Sequence of chain 1.B:
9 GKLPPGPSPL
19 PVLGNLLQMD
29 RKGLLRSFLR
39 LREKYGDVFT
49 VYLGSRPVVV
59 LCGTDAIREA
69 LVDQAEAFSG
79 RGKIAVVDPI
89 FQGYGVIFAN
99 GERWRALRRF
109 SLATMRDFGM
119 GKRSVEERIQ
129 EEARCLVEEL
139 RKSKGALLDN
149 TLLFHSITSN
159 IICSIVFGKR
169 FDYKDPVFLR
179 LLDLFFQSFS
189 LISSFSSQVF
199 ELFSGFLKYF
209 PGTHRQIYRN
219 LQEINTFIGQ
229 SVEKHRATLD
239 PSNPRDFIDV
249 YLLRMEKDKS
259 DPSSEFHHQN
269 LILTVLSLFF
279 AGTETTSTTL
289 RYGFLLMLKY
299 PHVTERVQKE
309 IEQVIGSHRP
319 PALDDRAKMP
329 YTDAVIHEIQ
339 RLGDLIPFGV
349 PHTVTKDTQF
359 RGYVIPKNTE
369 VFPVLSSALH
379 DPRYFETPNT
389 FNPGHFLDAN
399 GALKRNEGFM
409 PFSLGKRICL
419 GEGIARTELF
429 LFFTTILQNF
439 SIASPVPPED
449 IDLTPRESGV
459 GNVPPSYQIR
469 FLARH

Binding-site contacts:
Ligand atom C1 contacts residue GLU282 of chain 1.B at 4.0 Å.
Ligand atom C11 contacts residue ILE190 of chain 1.B at 4.3 Å (hydrophobic).
Ligand atom C1 contacts residue ALA279 of chain 1.B at 4.3 Å (hydrophobic).
Ligand atom C3 contacts residue THR283 of chain 1.B at 3.7 Å.
Ligand atom C8 contacts residue PHE278 of chain 1.B at 3.7 Å (hydrophobic).
Ligand atom C7 contacts residue PHE278 of chain 1.B at 3.3 Å (hydrophobic).
Ligand atom C10 contacts residue PHE96 of chain 1.B at 3.7 Å (hydrophobic).
Ligand atom C3 contacts residue GLU282 of chain 1.B at 4.3 Å.
Ligand atom C12 contacts residue PHE278 of chain 1.B at 3.4 Å (hydrophobic).
Ligand atom C10 contacts residue ILE95 of chain 1.B at 4.2 Å (hydrophobic).
Ligand atom O1 contacts residue THR283 of chain 1.B at 2.2 Å (h-bond).
Ligand atom O1 contacts residue GLU282 of chain 1.B at 4.3 Å.
Ligand atom O1 contacts residue ALA279 of chain 1.B at 3.4 Å (h-bond).
Ligand atom C1 contacts residue THR283 of chain 1.B at 1.3 Å.
Ligand atom C6 contacts residue PHE278 of chain 1.B at 4.4 Å (hydrophobic).
Ligand atom C2 contacts residue THR283 of chain 1.B at 2.5 Å.
Ligand atom C4 contacts residue THR283 of chain 1.B at 4.3 Å.
Ligand atom C2 contacts residue GLU282 of chain 1.B at 3.5 Å.
Ligand atom C8 contacts residue PHE187 of chain 1.B at 3.8 Å (hydrophobic).
Ligand atom C2 contacts residue PHE187 of chain 1.B at 3.3 Å (hydrophobic).
Ligand atom C4 contacts residue ILE344 of chain 1.B at 4.5 Å (hydrophobic).
Ligand atom C8 contacts residue GLU282 of chain 1.B at 4.1 Å.
Ligand atom C12 contacts residue PHE89 of chain 1.B at 4.5 Å (hydrophobic).
Ligand atom C11 contacts residue VAL85 of chain 1.B at 4.2 Å (hydrophobic).
Ligand atom C3 contacts residue PHE187 of chain 1.B at 3.5 Å (hydrophobic).
Ligand atom C4 contacts residue PHE187 of chain 1.B at 3.9 Å (hydrophobic).

A protein and the small-molecule ligand that binds it are described below.
Small molecule (SMILES): CC(C)(C)c1ccc(CC=O)cc1